Sequence of chain 1.W:
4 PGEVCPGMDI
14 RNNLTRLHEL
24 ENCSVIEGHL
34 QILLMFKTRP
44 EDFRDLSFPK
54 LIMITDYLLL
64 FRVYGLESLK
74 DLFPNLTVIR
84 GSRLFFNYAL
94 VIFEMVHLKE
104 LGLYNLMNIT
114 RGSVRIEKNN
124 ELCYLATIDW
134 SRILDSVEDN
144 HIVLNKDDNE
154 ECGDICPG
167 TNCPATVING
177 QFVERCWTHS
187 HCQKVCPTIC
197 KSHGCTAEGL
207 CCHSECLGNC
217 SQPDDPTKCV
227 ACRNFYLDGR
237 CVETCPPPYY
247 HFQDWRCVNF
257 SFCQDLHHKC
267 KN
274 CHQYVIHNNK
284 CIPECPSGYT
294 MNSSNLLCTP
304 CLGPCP

Binding-site contacts:
Ligand atom C8 contacts residue ARG135 of chain 1.W at 2.9 Å.
Ligand atom O4 contacts residue ASP138 of chain 1.W at 4.0 Å.
Ligand atom C3 contacts residue ASN111 of chain 1.W at 3.8 Å.
Ligand atom O7 contacts residue ASP138 of chain 1.W at 3.9 Å.
Ligand atom C1 contacts residue LEU213 of chain 1.W at 4.2 Å (hydrophobic).
Ligand atom O6 contacts residue LEU213 of chain 1.W at 3.8 Å.
Ligand atom C4 contacts residue ASP138 of chain 1.W at 4.3 Å.
Ligand atom O5 contacts residue THR113 of chain 1.W at 4.3 Å.
Ligand atom C2 contacts residue SER198 of chain 1.W at 3.7 Å.
Ligand atom C7 contacts residue ARG135 of chain 1.W at 3.9 Å.
Ligand atom C8 contacts residue ASN111 of chain 1.W at 3.1 Å.
Ligand atom C1 contacts residue ASN111 of chain 1.W at 1.4 Å.
Ligand atom C6 contacts residue LEU213 of chain 1.W at 4.2 Å (hydrophobic).
Ligand atom O5 contacts residue SER198 of chain 1.W at 3.8 Å.
Ligand atom O5 contacts residue LEU213 of chain 1.W at 3.4 Å.
Ligand atom C5 contacts residue THR113 of chain 1.W at 4.2 Å.
Ligand atom O7 contacts residue SER198 of chain 1.W at 4.2 Å.
Ligand atom C7 contacts residue ASP138 of chain 1.W at 3.9 Å.
Ligand atom O6 contacts residue ARG229 of chain 1.W at 3.6 Å.
Ligand atom C7 contacts residue ILE136 of chain 1.W at 4.1 Å (hydrophobic).
Ligand atom C6 contacts residue SER198 of chain 1.W at 4.0 Å.
Ligand atom O6 contacts residue THR113 of chain 1.W at 3.6 Å.
Ligand atom O5 contacts residue ASN111 of chain 1.W at 2.4 Å (h-bond).
Ligand atom C8 contacts residue MET110 of chain 1.W at 3.5 Å (hydrophobic).
Ligand atom C5 contacts residue SER198 of chain 1.W at 4.3 Å.
Ligand atom C7 contacts residue ASN111 of chain 1.W at 3.4 Å.
Ligand atom C1 contacts residue SER198 of chain 1.W at 4.1 Å.
Ligand atom O7 contacts residue ARG135 of chain 1.W at 4.1 Å.
Ligand atom C2 contacts residue ASP138 of chain 1.W at 3.8 Å.
Ligand atom O3 contacts residue ASP138 of chain 1.W at 2.5 Å (salt-bridge).
Ligand atom C6 contacts residue ARG229 of chain 1.W at 4.0 Å.
Ligand atom N2 contacts residue ASN111 of chain 1.W at 2.8 Å (h-bond).
Ligand atom C3 contacts residue ASP138 of chain 1.W at 3.2 Å.
Ligand atom C4 contacts residue ASN111 of chain 1.W at 4.3 Å.
Ligand atom N2 contacts residue ASP138 of chain 1.W at 3.1 Å (salt-bridge).
Ligand atom C8 contacts residue ILE136 of chain 1.W at 3.6 Å (hydrophobic).
Ligand atom C7 contacts residue SER198 of chain 1.W at 4.2 Å.
Ligand atom C5 contacts residue ASN111 of chain 1.W at 3.7 Å.
Ligand atom C2 contacts residue ASN111 of chain 1.W at 2.5 Å.
Ligand atom N2 contacts residue ILE136 of chain 1.W at 3.9 Å.

A small-molecule ligand and the protein it binds are described below.
Small molecule (SMILES): CC(=O)N[C@@H]1[C@@H](O)[C@H](O)[C@@H](CO)O[C@H]1O